Binding-site contacts:
Ligand atom C3 contacts residue ASN67 of chain 1.B at 3.8 Å.
Ligand atom C7 contacts residue ASN67 of chain 1.B at 3.7 Å.
Ligand atom O5 contacts residue SER69 of chain 1.B at 2.9 Å (h-bond).
Ligand atom O6 contacts residue SER69 of chain 1.B at 3.8 Å.
Ligand atom O6 contacts residue GLU70 of chain 1.B at 3.7 Å.
Ligand atom O5 contacts residue ASN67 of chain 1.B at 2.3 Å (h-bond).
Ligand atom C1 contacts residue ASN67 of chain 1.B at 1.4 Å.
Ligand atom C1 contacts residue SER69 of chain 1.B at 3.2 Å.
Ligand atom C6 contacts residue SER69 of chain 1.B at 4.0 Å.
Ligand atom O6 contacts residue ASN67 of chain 1.B at 4.5 Å.
Ligand atom C5 contacts residue SER69 of chain 1.B at 3.6 Å.
Ligand atom C5 contacts residue ASN67 of chain 1.B at 3.6 Å.
Ligand atom O7 contacts residue ASN67 of chain 1.B at 4.1 Å.
Ligand atom O5 contacts residue GLU70 of chain 1.B at 4.0 Å.
Ligand atom C4 contacts residue ASN67 of chain 1.B at 4.2 Å.
Ligand atom C2 contacts residue ASN67 of chain 1.B at 2.5 Å.
Ligand atom N2 contacts residue ASN67 of chain 1.B at 2.9 Å (h-bond).

The small molecule below binds the protein below.
Small molecule (SMILES): CC(=O)N[C@@H]1[C@@H](O)[C@H](O)[C@@H](CO)O[C@H]1O

Sequence of chain 1.B:
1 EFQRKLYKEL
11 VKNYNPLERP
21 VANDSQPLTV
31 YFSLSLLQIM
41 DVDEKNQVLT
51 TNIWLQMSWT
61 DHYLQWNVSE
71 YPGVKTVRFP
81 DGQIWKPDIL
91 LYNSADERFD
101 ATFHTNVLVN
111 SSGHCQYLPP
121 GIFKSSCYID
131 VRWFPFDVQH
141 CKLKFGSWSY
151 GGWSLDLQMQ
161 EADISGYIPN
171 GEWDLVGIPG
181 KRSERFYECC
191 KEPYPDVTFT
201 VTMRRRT